A protein and the small-molecule ligand that binds it are described below.
Small molecule (SMILES): OC[C@H]1O[C@H](O[C@H]2[C@H](O)[C@@H](O)[C@@H](O)O[C@@H]2CO)[C@H](O)[C@@H](O)[C@@H]1O

Binding-site contacts:
Ligand atom O3 contacts residue GLY427 of chain 1.A at 3.9 Å.
Ligand atom C2 contacts residue GLU430 of chain 1.A at 3.4 Å.
Ligand atom C3 contacts residue GLY427 of chain 1.A at 4.3 Å.
Ligand atom O2 contacts residue GLY427 of chain 1.A at 2.6 Å (h-bond).
Ligand atom C2 contacts residue ARG428 of chain 1.A at 4.3 Å.
Ligand atom C4 contacts residue ARG428 of chain 1.A at 4.5 Å.
Ligand atom O3 contacts residue TRP167 of chain 1.A at 3.9 Å.
Ligand atom O3 contacts residue PRO169 of chain 1.A at 3.8 Å.
Ligand atom C4 contacts residue HIS429 of chain 1.A at 4.4 Å.
Ligand atom O3 contacts residue ARG428 of chain 1.A at 3.1 Å (salt-bridge).
Ligand atom C2 contacts residue HIS429 of chain 1.A at 4.0 Å.
Ligand atom C3 contacts residue ARG428 of chain 1.A at 3.5 Å.
Ligand atom O3 contacts residue GLU430 of chain 1.A at 4.2 Å.
Ligand atom O4 contacts residue ARG428 of chain 1.A at 4.5 Å.
Ligand atom C2 contacts residue GLY427 of chain 1.A at 3.8 Å.
Ligand atom C3 contacts residue GLU430 of chain 1.A at 4.5 Å.
Ligand atom O2 contacts residue ARG428 of chain 1.A at 3.4 Å (salt-bridge).
Ligand atom O3 contacts residue HIS429 of chain 1.A at 3.2 Å (h-bond).
Ligand atom O2 contacts residue GLU430 of chain 1.A at 2.6 Å (salt-bridge).
Ligand atom C1 contacts residue GLU430 of chain 1.A at 4.4 Å.
Ligand atom C3 contacts residue HIS429 of chain 1.A at 4.2 Å.

Sequence of chain 1.A:
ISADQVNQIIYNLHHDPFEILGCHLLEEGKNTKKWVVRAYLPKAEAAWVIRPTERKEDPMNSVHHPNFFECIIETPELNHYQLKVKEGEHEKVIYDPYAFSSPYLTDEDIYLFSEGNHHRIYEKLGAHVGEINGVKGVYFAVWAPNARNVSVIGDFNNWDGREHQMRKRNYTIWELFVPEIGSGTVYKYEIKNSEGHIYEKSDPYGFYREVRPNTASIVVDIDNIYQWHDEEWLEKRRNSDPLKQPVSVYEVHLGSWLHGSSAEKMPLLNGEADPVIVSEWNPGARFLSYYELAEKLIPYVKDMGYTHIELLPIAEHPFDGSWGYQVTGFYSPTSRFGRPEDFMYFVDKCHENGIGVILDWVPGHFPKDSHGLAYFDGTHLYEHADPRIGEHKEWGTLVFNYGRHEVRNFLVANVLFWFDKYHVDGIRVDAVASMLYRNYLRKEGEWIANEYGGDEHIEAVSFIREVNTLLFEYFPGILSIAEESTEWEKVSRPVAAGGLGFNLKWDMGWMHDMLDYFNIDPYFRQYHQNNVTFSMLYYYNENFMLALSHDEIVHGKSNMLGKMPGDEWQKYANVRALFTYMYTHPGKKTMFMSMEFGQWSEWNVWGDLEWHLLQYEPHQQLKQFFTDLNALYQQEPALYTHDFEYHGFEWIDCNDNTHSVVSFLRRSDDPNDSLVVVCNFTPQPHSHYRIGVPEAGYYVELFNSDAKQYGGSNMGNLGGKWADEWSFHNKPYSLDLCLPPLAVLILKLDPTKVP